Sequence of chain 1.D:
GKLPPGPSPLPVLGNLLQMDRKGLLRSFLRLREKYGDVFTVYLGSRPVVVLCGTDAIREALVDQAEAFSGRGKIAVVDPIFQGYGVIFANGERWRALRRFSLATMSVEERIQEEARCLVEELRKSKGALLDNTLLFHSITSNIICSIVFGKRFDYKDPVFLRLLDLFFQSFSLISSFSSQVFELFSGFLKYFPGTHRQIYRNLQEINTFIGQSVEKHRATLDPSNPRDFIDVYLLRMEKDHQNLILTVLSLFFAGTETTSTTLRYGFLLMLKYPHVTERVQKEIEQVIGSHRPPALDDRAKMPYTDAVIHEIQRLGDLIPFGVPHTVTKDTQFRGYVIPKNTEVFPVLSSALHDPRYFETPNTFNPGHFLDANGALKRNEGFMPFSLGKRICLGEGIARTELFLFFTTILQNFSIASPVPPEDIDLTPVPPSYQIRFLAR

Binding-site contacts:
Ligand atom CAC contacts residue ALA279 of chain 1.D at 4.3 Å (hydrophobic).
Ligand atom CCC contacts residue VAL348 of chain 1.D at 4.0 Å (hydrophobic).
Ligand atom CDC contacts residue PRO349 of chain 1.D at 3.8 Å (hydrophobic).
Ligand atom CAC contacts residue HEM1 of chain 1.K at 3.0 Å.
Ligand atom CDD contacts residue PRO349 of chain 1.D at 4.2 Å (hydrophobic).
Ligand atom CAF contacts residue HEM1 of chain 1.K at 4.3 Å.
Ligand atom CAE contacts residue ALA279 of chain 1.D at 4.3 Å (hydrophobic).
Ligand atom CAA contacts residue ALA279 of chain 1.D at 3.7 Å (hydrophobic).
Ligand atom CCA contacts residue ILE344 of chain 1.D at 4.4 Å (hydrophobic).
Ligand atom NAB contacts residue ILE344 of chain 1.D at 4.5 Å.
Ligand atom CCC contacts residue ILE344 of chain 1.D at 3.7 Å (hydrophobic).
Ligand atom NAB contacts residue GLY280 of chain 1.D at 4.1 Å.
Ligand atom CDA contacts residue VAL348 of chain 1.D at 4.4 Å (hydrophobic).
Ligand atom NAD contacts residue CYS417 of chain 1.D at 4.4 Å.
Ligand atom CAF contacts residue GLY280 of chain 1.D at 3.9 Å.
Ligand atom CCA contacts residue THR283 of chain 1.D at 4.4 Å.
Ligand atom CAE contacts residue GLY280 of chain 1.D at 3.7 Å.
Ligand atom CAC contacts residue THR283 of chain 1.D at 3.4 Å.
Ligand atom CAC contacts residue GLY280 of chain 1.D at 3.9 Å.
Ligand atom NAB contacts residue ALA279 of chain 1.D at 3.6 Å.
Ligand atom CCD contacts residue VAL348 of chain 1.D at 4.2 Å (hydrophobic).
Ligand atom CDB contacts residue GLY347 of chain 1.D at 3.9 Å.
Ligand atom NAB contacts residue HEM1 of chain 1.K at 4.2 Å.
Ligand atom CAA contacts residue THR283 of chain 1.D at 3.0 Å.
Ligand atom CAC contacts residue ILE344 of chain 1.D at 4.0 Å (hydrophobic).
Ligand atom CCB contacts residue ILE344 of chain 1.D at 3.6 Å (hydrophobic).
Ligand atom CDB contacts residue PRO349 of chain 1.D at 4.4 Å (hydrophobic).
Ligand atom CDC contacts residue GLY347 of chain 1.D at 4.0 Å.
Ligand atom CAA contacts residue ILE344 of chain 1.D at 4.3 Å (hydrophobic).
Ligand atom NAB contacts residue THR283 of chain 1.D at 3.5 Å (h-bond).
Ligand atom NAD contacts residue GLY280 of chain 1.D at 3.6 Å.
Ligand atom CAF contacts residue ALA279 of chain 1.D at 3.8 Å (hydrophobic).
Ligand atom CDB contacts residue VAL348 of chain 1.D at 4.4 Å (hydrophobic).
Ligand atom CAE contacts residue HEM1 of chain 1.K at 3.1 Å.
Ligand atom NAD contacts residue HEM1 of chain 1.K at 2.1 Å.

This protein binds this small molecule.
Small molecule (SMILES): c1ccc(-c2ccc(Cn3ccnc3)cc2)cc1